Binding-site contacts:
Ligand atom N2 contacts residue ASN234 of chain 1.C at 2.9 Å (h-bond).
Ligand atom C8 contacts residue ASN234 of chain 1.C at 4.4 Å.
Ligand atom C3 contacts residue ASN234 of chain 1.C at 3.8 Å.
Ligand atom C1 contacts residue ASN234 of chain 1.C at 1.4 Å.
Ligand atom C6 contacts residue THR236 of chain 1.C at 4.0 Å.
Ligand atom O6 contacts residue THR236 of chain 1.C at 4.2 Å.
Ligand atom C2 contacts residue ASN234 of chain 1.C at 2.4 Å.
Ligand atom O6 contacts residue THR108 of chain 1.C at 4.2 Å.
Ligand atom C5 contacts residue THR236 of chain 1.C at 3.8 Å.
Ligand atom C1 contacts residue THR236 of chain 1.C at 4.1 Å.
Ligand atom O5 contacts residue ASN234 of chain 1.C at 2.4 Å (h-bond).
Ligand atom C1 contacts residue THR108 of chain 1.C at 4.4 Å.
Ligand atom O5 contacts residue THR108 of chain 1.C at 3.9 Å.
Ligand atom O7 contacts residue ASN234 of chain 1.C at 3.2 Å (h-bond).
Ligand atom C4 contacts residue ASN234 of chain 1.C at 4.2 Å.
Ligand atom O5 contacts residue THR236 of chain 1.C at 3.7 Å.
Ligand atom C7 contacts residue ASN234 of chain 1.C at 3.2 Å.
Ligand atom C5 contacts residue ASN234 of chain 1.C at 3.7 Å.

Sequence of chain 1.C:
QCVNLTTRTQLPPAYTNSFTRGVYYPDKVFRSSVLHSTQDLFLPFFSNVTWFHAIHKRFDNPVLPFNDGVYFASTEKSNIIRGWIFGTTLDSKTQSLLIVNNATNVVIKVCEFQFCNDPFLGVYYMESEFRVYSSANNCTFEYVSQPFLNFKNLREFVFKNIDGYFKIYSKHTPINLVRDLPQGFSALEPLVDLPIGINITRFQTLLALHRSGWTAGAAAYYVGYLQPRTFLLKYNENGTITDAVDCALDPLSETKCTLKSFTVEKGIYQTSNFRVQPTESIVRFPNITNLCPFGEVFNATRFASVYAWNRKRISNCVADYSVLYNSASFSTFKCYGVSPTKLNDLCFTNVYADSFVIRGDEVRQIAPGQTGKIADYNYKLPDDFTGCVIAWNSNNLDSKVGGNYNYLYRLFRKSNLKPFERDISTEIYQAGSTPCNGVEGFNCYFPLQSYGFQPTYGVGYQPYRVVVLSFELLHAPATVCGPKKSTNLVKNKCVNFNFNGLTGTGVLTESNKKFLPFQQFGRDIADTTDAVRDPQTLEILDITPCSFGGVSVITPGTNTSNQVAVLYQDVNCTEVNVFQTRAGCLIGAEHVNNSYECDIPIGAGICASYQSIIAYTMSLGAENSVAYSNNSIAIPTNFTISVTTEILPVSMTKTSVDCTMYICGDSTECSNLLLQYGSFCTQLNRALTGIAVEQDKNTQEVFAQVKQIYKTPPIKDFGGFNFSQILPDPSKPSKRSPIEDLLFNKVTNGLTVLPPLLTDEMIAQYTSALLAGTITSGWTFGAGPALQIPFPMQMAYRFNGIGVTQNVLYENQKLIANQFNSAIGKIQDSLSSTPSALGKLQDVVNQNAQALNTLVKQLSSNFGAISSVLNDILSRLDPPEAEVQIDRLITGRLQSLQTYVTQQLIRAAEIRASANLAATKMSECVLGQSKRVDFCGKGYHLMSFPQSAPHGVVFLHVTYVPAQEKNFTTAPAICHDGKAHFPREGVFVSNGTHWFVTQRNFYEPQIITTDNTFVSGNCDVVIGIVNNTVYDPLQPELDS

The protein below binds the small molecule below.
Small molecule (SMILES): CC(=O)N[C@@H]1[C@@H](O)[C@H](O)[C@@H](CO)O[C@H]1O